Sequence of chain 1.A:
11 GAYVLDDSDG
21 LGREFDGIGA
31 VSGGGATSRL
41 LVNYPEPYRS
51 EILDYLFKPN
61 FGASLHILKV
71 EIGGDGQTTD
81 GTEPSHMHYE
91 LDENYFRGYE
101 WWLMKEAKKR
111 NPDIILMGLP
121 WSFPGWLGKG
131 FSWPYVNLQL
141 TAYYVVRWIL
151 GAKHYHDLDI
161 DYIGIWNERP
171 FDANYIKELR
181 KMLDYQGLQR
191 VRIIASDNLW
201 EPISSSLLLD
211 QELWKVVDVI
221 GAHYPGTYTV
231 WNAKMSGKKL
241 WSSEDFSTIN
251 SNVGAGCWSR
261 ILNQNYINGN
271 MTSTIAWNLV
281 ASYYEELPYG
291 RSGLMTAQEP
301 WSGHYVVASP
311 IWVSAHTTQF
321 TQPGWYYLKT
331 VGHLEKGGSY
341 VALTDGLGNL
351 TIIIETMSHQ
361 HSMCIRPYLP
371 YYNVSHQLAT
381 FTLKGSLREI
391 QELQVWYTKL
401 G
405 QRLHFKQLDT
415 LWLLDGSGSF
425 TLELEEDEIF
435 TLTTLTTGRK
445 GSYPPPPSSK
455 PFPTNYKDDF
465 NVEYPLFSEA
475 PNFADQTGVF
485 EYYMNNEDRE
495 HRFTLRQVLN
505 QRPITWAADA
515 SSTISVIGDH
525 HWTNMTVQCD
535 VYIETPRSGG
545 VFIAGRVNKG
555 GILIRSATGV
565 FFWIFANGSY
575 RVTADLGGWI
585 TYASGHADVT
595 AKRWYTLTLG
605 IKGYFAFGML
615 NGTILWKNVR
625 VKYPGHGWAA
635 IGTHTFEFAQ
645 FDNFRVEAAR

Binding-site contacts:
Ligand atom N2 contacts residue TYR371 of chain 1.A at 4.2 Å.
Ligand atom C5 contacts residue ASN373 of chain 1.A at 3.7 Å.
Ligand atom O5 contacts residue ASN373 of chain 1.A at 2.3 Å (h-bond).
Ligand atom C3 contacts residue ASN373 of chain 1.A at 3.9 Å.
Ligand atom C2 contacts residue ASN373 of chain 1.A at 2.5 Å.
Ligand atom C7 contacts residue TYR371 of chain 1.A at 3.9 Å (hydrophobic).
Ligand atom N2 contacts residue ASN373 of chain 1.A at 3.0 Å (h-bond).
Ligand atom O5 contacts residue SER375 of chain 1.A at 4.5 Å.
Ligand atom C7 contacts residue ASN373 of chain 1.A at 3.5 Å.
Ligand atom C8 contacts residue TYR371 of chain 1.A at 3.2 Å (hydrophobic).
Ligand atom C4 contacts residue ASN373 of chain 1.A at 4.2 Å.
Ligand atom O7 contacts residue ASN373 of chain 1.A at 3.4 Å (h-bond).
Ligand atom C1 contacts residue ASN373 of chain 1.A at 1.4 Å.
Ligand atom O7 contacts residue TYR371 of chain 1.A at 4.2 Å.

A small-molecule ligand and the protein it binds are described below.
Small molecule (SMILES): CC(=O)N[C@@H]1[C@@H](O)[C@H](O)[C@@H](CO)O[C@H]1O